Sequence of chain 1.C:
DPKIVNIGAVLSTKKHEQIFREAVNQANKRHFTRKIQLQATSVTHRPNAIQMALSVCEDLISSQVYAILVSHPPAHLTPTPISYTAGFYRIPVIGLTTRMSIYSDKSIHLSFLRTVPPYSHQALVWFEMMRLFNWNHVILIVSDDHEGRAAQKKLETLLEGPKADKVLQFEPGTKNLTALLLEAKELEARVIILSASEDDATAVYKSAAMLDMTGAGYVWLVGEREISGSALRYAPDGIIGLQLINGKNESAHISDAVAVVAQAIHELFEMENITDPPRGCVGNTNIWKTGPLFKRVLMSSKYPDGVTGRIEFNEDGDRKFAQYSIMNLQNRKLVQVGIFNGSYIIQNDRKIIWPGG

Sequence of chain 1.D:
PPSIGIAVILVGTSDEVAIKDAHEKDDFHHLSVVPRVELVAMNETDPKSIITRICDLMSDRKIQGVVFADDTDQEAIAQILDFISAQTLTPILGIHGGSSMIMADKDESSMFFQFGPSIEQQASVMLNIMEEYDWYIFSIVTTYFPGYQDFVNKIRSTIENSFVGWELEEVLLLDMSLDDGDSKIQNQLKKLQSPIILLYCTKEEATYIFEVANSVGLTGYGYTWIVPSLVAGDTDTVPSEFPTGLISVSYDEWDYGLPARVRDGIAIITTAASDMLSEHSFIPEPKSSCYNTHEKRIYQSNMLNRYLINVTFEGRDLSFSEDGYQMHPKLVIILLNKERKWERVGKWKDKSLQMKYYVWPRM

Binding-site contacts:
Ligand atom C01 contacts residue TYR87 of chain 1.C at 3.3 Å (hydrophobic).
Ligand atom C01 contacts residue GLN79 of chain 1.D at 3.7 Å.
Ligand atom CL1 contacts residue PRO47 of chain 1.D at 3.3 Å.
Ligand atom C08 contacts residue TYR87 of chain 1.C at 3.5 Å (hydrophobic).
Ligand atom C10 contacts residue TYR87 of chain 1.C at 3.6 Å (hydrophobic).
Ligand atom C05 contacts residue TYR87 of chain 1.C at 3.4 Å (hydrophobic).
Ligand atom C12 contacts residue ILE111 of chain 1.C at 3.2 Å (hydrophobic).
Ligand atom O25 contacts residue SER177 of chain 1.D at 3.5 Å (h-bond).
Ligand atom C18 contacts residue PHE145 of chain 1.D at 3.6 Å (hydrophobic).
Ligand atom O25 contacts residue GLU205 of chain 1.D at 3.3 Å (salt-bridge).
Ligand atom C17 contacts residue PRO146 of chain 1.D at 3.4 Å (hydrophobic).
Ligand atom C14 contacts residue LEU113 of chain 1.C at 3.3 Å (hydrophobic).
Ligand atom C10 contacts residue GLN79 of chain 1.D at 3.7 Å.
Ligand atom C08 contacts residue GLN79 of chain 1.D at 3.5 Å.
Ligand atom CL1 contacts residue PHE91 of chain 1.C at 3.7 Å.
Ligand atom C24 contacts residue TYR144 of chain 1.D at 3.4 Å (hydrophobic).
Ligand atom N22 contacts residue TYR144 of chain 1.D at 3.5 Å.
Ligand atom O26 contacts residue LEU174 of chain 1.D at 3.5 Å (h-bond).
Ligand atom O27 contacts residue GLN79 of chain 1.D at 2.9 Å.
Ligand atom N09 contacts residue GLN79 of chain 1.D at 3.1 Å (h-bond).
Ligand atom C11 contacts residue GLN79 of chain 1.D at 3.5 Å.
Ligand atom C19 contacts residue GLU205 of chain 1.D at 3.7 Å.
Ligand atom S23 contacts residue GLU205 of chain 1.D at 3.6 Å (salt-bridge).
Ligand atom N22 contacts residue PHE145 of chain 1.D at 3.2 Å (h-bond).
Ligand atom CL1 contacts residue THR88 of chain 1.C at 3.4 Å.
Ligand atom O25 contacts residue MET176 of chain 1.D at 3.4 Å.
Ligand atom C07 contacts residue GLN79 of chain 1.D at 3.6 Å.
Ligand atom O26 contacts residue TYR144 of chain 1.D at 3.6 Å.
Ligand atom C18 contacts residue TYR144 of chain 1.D at 3.5 Å (hydrophobic).
Ligand atom C19 contacts residue PHE145 of chain 1.D at 3.5 Å (hydrophobic).
Ligand atom C14 contacts residue SER110 of chain 1.C at 3.3 Å.
Ligand atom C02 contacts residue PHE83 of chain 1.D at 3.6 Å (hydrophobic).
Ligand atom C24 contacts residue SER177 of chain 1.D at 3.7 Å.
Ligand atom O26 contacts residue THR143 of chain 1.D at 3.7 Å.
Ligand atom C06 contacts residue TYR87 of chain 1.C at 3.7 Å (hydrophobic).
Ligand atom C20 contacts residue GLU205 of chain 1.D at 3.4 Å.
Ligand atom C17 contacts residue SER110 of chain 1.C at 3.5 Å.
Ligand atom C02 contacts residue TYR87 of chain 1.C at 3.7 Å (hydrophobic).
Ligand atom O26 contacts residue MET176 of chain 1.D at 3.1 Å (h-bond).
Ligand atom N22 contacts residue GLU205 of chain 1.D at 3.0 Å (salt-bridge).

This small molecule binds to this protein.
Small molecule (SMILES): CCN(CCc1ccc(Cl)c(Cl)c1)C[C@H](O)COc1ccc(NS(C)(=O)=O)cc1